Sequence of chain 1.A:
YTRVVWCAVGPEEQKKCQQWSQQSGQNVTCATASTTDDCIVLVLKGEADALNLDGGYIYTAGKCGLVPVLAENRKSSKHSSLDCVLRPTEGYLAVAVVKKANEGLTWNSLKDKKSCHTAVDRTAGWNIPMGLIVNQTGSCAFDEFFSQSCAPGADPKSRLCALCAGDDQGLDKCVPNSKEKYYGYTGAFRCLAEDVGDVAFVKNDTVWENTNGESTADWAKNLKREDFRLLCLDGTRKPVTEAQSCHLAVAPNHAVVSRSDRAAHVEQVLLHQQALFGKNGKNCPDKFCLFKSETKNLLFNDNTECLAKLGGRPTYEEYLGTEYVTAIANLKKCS

Binding-site contacts:
Ligand atom O4 contacts residue ASN330 of chain 1.A at 2.9 Å (h-bond).
Ligand atom C2 contacts residue ASN135 of chain 1.A at 2.4 Å.
Ligand atom C5 contacts residue ASN330 of chain 1.A at 3.5 Å.
Ligand atom O7 contacts residue ALA327 of chain 1.A at 3.8 Å.
Ligand atom C7 contacts residue ASN330 of chain 1.A at 3.6 Å.
Ligand atom O5 contacts residue ASN135 of chain 1.A at 2.2 Å (h-bond).
Ligand atom O7 contacts residue GLY131 of chain 1.A at 3.8 Å.
Ligand atom O7 contacts residue THR326 of chain 1.A at 3.5 Å.
Ligand atom C1 contacts residue ASN135 of chain 1.A at 1.4 Å.
Ligand atom C8 contacts residue ASN330 of chain 1.A at 4.1 Å.
Ligand atom O4 contacts residue THR326 of chain 1.A at 4.1 Å.
Ligand atom C5 contacts residue ASN135 of chain 1.A at 3.6 Å.
Ligand atom C7 contacts residue THR326 of chain 1.A at 4.3 Å.
Ligand atom C1 contacts residue ASN330 of chain 1.A at 4.1 Å.
Ligand atom O6 contacts residue GLU323 of chain 1.A at 2.9 Å.
Ligand atom C4 contacts residue ASN135 of chain 1.A at 4.2 Å.
Ligand atom N2 contacts residue ALA327 of chain 1.A at 4.0 Å.
Ligand atom C2 contacts residue THR326 of chain 1.A at 3.8 Å.
Ligand atom N2 contacts residue GLY131 of chain 1.A at 4.3 Å.
Ligand atom N2 contacts residue ASN135 of chain 1.A at 2.9 Å (h-bond).
Ligand atom O7 contacts residue ILE128 of chain 1.A at 4.3 Å.
Ligand atom C2 contacts residue ASN330 of chain 1.A at 4.3 Å.
Ligand atom C8 contacts residue LEU132 of chain 1.A at 3.7 Å (hydrophobic).
Ligand atom C6 contacts residue GLU323 of chain 1.A at 4.0 Å.
Ligand atom C3 contacts residue ASN330 of chain 1.A at 3.8 Å.
Ligand atom O3 contacts residue ALA327 of chain 1.A at 4.1 Å.
Ligand atom N2 contacts residue ASN330 of chain 1.A at 4.2 Å.
Ligand atom C7 contacts residue LEU132 of chain 1.A at 4.2 Å (hydrophobic).
Ligand atom C1 contacts residue THR326 of chain 1.A at 4.3 Å.
Ligand atom C6 contacts residue ASN330 of chain 1.A at 4.0 Å.
Ligand atom O5 contacts residue THR326 of chain 1.A at 4.5 Å.
Ligand atom O7 contacts residue ASN330 of chain 1.A at 3.1 Å (h-bond).
Ligand atom C3 contacts residue ALA327 of chain 1.A at 4.2 Å (hydrophobic).
Ligand atom C8 contacts residue ASN135 of chain 1.A at 4.1 Å.
Ligand atom C4 contacts residue ASN330 of chain 1.A at 3.5 Å.
Ligand atom C7 contacts residue ALA327 of chain 1.A at 4.0 Å (hydrophobic).
Ligand atom C3 contacts residue ASN135 of chain 1.A at 3.8 Å.
Ligand atom O7 contacts residue LEU132 of chain 1.A at 3.8 Å.
Ligand atom C7 contacts residue GLY131 of chain 1.A at 4.4 Å.
Ligand atom C7 contacts residue ASN135 of chain 1.A at 3.6 Å.

A small-molecule ligand and the protein it binds are described below.
Small molecule (SMILES): CC(=O)N[C@H]1[C@H](O[C@H]2[C@H](O)[C@@H](NC(C)=O)CO[C@@H]2CO)O[C@H](CO)[C@@H](O)[C@@H]1O